This small molecule binds to this protein.
Small molecule (SMILES): Nc1nc(=O)c2ncn([C@@H]3O[C@H](CO[P](=O)(O)O[C@H]4[C@@H](O)[C@H](n5cnc6c(=O)nc(N)[nH]c65)O[C@@H]4COP(=O)=O)[C@@H](OP(=O)=O)[C@H]3O)c2[nH]1

Sequence of chain 2.C:
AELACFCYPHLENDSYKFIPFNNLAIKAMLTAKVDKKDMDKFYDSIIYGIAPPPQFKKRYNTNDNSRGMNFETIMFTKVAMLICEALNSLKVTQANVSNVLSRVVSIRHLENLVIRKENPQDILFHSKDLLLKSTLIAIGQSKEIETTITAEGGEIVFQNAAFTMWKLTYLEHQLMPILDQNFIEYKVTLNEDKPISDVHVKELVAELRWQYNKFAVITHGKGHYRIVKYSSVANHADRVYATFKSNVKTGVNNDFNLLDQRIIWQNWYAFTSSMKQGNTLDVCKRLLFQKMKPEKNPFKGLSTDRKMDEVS

Binding-site contacts:
Ligand atom O4' contacts residue ARG240 of chain 2.C at 3.6 Å (salt-bridge).
Ligand atom C6 contacts residue ASN236 of chain 2.C at 3.9 Å.
Ligand atom C1' contacts residue ALA243 of chain 2.C at 3.7 Å (hydrophobic).
Ligand atom N7 contacts residue ARG240 of chain 2.C at 3.5 Å.
Ligand atom OP2 contacts residue LYS223 of chain 2.C at 3.6 Å.
Ligand atom N7 contacts residue LYS223 of chain 2.C at 2.9 Å (salt-bridge).
Ligand atom N1 contacts residue ASN248 of chain 2.C at 3.8 Å.
Ligand atom N7 contacts residue THR244 of chain 2.C at 4.0 Å.
Ligand atom C2 contacts residue ARG104 of chain 2.C at 3.7 Å.
Ligand atom O6 contacts residue THR244 of chain 2.C at 4.0 Å.
Ligand atom OP1 contacts residue ARG227 of chain 2.C at 2.9 Å (salt-bridge).
Ligand atom N9 contacts residue ARG104 of chain 2.C at 3.6 Å.
Ligand atom O4' contacts residue VAL105 of chain 2.C at 3.4 Å (h-bond).
Ligand atom C5 contacts residue THR244 of chain 2.C at 3.9 Å.
Ligand atom C5' contacts residue THR244 of chain 2.C at 3.3 Å.
Ligand atom C8 contacts residue LYS223 of chain 2.C at 3.5 Å.
Ligand atom OP1 contacts residue ARG240 of chain 2.C at 3.5 Å (salt-bridge).
Ligand atom O6 contacts residue ASN248 of chain 2.C at 3.3 Å (h-bond).
Ligand atom C1' contacts residue VAL105 of chain 2.C at 3.4 Å (hydrophobic).
Ligand atom N1 contacts residue ASP239 of chain 2.C at 4.0 Å.
Ligand atom O6 contacts residue ASN236 of chain 2.C at 3.2 Å (h-bond).
Ligand atom N2 contacts residue ASP239 of chain 2.C at 3.5 Å.
Ligand atom O5' contacts residue ARG240 of chain 2.C at 4.0 Å.
Ligand atom N3 contacts residue ARG104 of chain 2.C at 3.2 Å (salt-bridge).
Ligand atom C4 contacts residue ARG240 of chain 2.C at 3.8 Å.
Ligand atom C4 contacts residue ARG104 of chain 2.C at 3.3 Å.
Ligand atom C4' contacts residue THR244 of chain 2.C at 3.7 Å.
Ligand atom C1' contacts residue ARG104 of chain 2.C at 3.9 Å.
Ligand atom C8 contacts residue ARG240 of chain 2.C at 3.5 Å.
Ligand atom C2 contacts residue ASP239 of chain 2.C at 3.8 Å.
Ligand atom C5 contacts residue ARG240 of chain 2.C at 3.6 Å.
Ligand atom N2 contacts residue ARG104 of chain 2.C at 4.0 Å.
Ligand atom C6 contacts residue THR244 of chain 2.C at 3.9 Å.
Ligand atom N9 contacts residue ARG240 of chain 2.C at 3.8 Å.
Ligand atom O4' contacts residue ALA243 of chain 2.C at 3.6 Å.
Ligand atom P contacts residue ARG227 of chain 2.C at 3.9 Å.
Ligand atom OP2 contacts residue ARG227 of chain 2.C at 3.1 Å (salt-bridge).
Ligand atom C5 contacts residue ARG104 of chain 2.C at 4.0 Å.
Ligand atom O2' contacts residue VAL105 of chain 2.C at 3.3 Å.
Ligand atom C5' contacts residue SER107 of chain 2.C at 3.8 Å.